The small molecule below binds the protein below.
Small molecule (SMILES): C[S@@H](CCCN)C[C@H]1O[C@@H](n2cnc3c(N)ncnc32)[C@H](O)[C@@H]1O

Sequence of chain 1.B:
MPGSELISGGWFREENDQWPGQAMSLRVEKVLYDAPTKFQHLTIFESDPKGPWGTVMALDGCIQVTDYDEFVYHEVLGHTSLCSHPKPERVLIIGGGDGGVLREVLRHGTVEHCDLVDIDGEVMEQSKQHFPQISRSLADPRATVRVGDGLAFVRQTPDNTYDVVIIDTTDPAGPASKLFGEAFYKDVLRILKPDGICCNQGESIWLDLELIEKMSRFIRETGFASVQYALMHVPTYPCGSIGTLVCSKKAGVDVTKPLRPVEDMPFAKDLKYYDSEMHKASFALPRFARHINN

Binding-site contacts:
Ligand atom CA contacts residue HIS82 of chain 1.B at 3.6 Å.
Ligand atom N contacts residue HIS82 of chain 1.B at 2.9 Å (h-bond).
Ligand atom C5' contacts residue ASP176 of chain 1.B at 3.3 Å.
Ligand atom O4' contacts residue THR178 of chain 1.B at 3.4 Å (h-bond).
Ligand atom N contacts residue ASP106 of chain 1.B at 2.7 Å (salt-bridge).
Ligand atom N1 contacts residue GLY158 of chain 1.B at 2.9 Å (h-bond).
Ligand atom C3' contacts residue LEU67 of chain 1.B at 3.5 Å (hydrophobic).
Ligand atom C4' contacts residue ASP126 of chain 1.B at 3.3 Å.
Ligand atom O2' contacts residue ASP128 of chain 1.B at 3.5 Å.
Ligand atom CG contacts residue GLN72 of chain 1.B at 3.2 Å.
Ligand atom N6 contacts residue ASP157 of chain 1.B at 2.9 Å (salt-bridge).
Ligand atom C5' contacts residue THR177 of chain 1.B at 3.5 Å.
Ligand atom O2' contacts residue GLN48 of chain 1.B at 3.1 Å (h-bond).
Ligand atom N7 contacts residue ALA184 of chain 1.B at 3.3 Å (h-bond).
Ligand atom N3 contacts residue GLY103 of chain 1.B at 3.5 Å.
Ligand atom O4' contacts residue ASP176 of chain 1.B at 3.5 Å (salt-bridge).
Ligand atom CB contacts residue ASP106 of chain 1.B at 3.6 Å.
Ligand atom N3 contacts residue ASP126 of chain 1.B at 3.5 Å.
Ligand atom C2 contacts residue ILE127 of chain 1.B at 3.2 Å (hydrophobic).
Ligand atom C5' contacts residue THR178 of chain 1.B at 3.4 Å.
Ligand atom C1' contacts residue ASP126 of chain 1.B at 3.3 Å.
Ligand atom SD contacts residue ASP106 of chain 1.B at 3.3 Å (salt-bridge).
Ligand atom C4' contacts residue ASP176 of chain 1.B at 3.5 Å.
Ligand atom CE contacts residue ASP106 of chain 1.B at 3.1 Å.
Ligand atom N3 contacts residue ILE127 of chain 1.B at 3.1 Å (h-bond).
Ligand atom O4' contacts residue THR177 of chain 1.B at 3.6 Å.
Ligand atom O2' contacts residue ASP126 of chain 1.B at 2.7 Å (salt-bridge).
Ligand atom O3' contacts residue VAL131 of chain 1.B at 3.4 Å.
Ligand atom C8 contacts residue THR178 of chain 1.B at 3.2 Å.
Ligand atom C6 contacts residue LEU187 of chain 1.B at 3.4 Å (hydrophobic).
Ligand atom CE contacts residue GLN72 of chain 1.B at 3.3 Å.
Ligand atom N7 contacts residue PRO183 of chain 1.B at 3.3 Å.
Ligand atom N6 contacts residue PRO183 of chain 1.B at 3.0 Å (h-bond).
Ligand atom CG contacts residue ASP176 of chain 1.B at 3.2 Å.
Ligand atom C3' contacts residue ASP126 of chain 1.B at 3.3 Å.
Ligand atom C2 contacts residue GLY158 of chain 1.B at 3.5 Å.
Ligand atom CB contacts residue GLN72 of chain 1.B at 3.4 Å.
Ligand atom N contacts residue ASP176 of chain 1.B at 2.8 Å (salt-bridge).
Ligand atom C2' contacts residue ASP126 of chain 1.B at 3.6 Å.
Ligand atom O3' contacts residue ASP126 of chain 1.B at 2.7 Å (salt-bridge).